A small-molecule ligand and the protein it binds are described below.
Small molecule (SMILES): CC(=O)N[C@@H]1[C@@H](O)[C@H](O)[C@@H](CO)O[C@H]1O

Sequence of chain 9.B:
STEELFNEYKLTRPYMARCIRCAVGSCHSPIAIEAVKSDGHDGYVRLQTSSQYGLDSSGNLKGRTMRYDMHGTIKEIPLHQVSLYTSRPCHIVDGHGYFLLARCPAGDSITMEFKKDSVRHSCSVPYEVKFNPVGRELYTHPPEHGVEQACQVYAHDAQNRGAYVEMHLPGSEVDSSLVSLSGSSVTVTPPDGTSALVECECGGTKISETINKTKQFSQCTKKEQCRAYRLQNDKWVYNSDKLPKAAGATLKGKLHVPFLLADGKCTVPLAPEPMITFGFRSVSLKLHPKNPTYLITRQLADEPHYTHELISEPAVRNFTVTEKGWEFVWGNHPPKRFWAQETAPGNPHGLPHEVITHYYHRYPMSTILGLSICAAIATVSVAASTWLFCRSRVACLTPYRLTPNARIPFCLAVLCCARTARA

Binding-site contacts:
Ligand atom N2 contacts residue ASN212 of chain 9.B at 2.9 Å (h-bond).
Ligand atom C7 contacts residue ASN212 of chain 9.B at 3.9 Å.
Ligand atom O5 contacts residue ASN212 of chain 9.B at 2.4 Å (h-bond).
Ligand atom O7 contacts residue ASN212 of chain 9.B at 4.5 Å.
Ligand atom O6 contacts residue ASN212 of chain 9.B at 4.4 Å.
Ligand atom C1 contacts residue ASN212 of chain 9.B at 1.4 Å.
Ligand atom C3 contacts residue ASN212 of chain 9.B at 3.8 Å.
Ligand atom C4 contacts residue ASN212 of chain 9.B at 4.2 Å.
Ligand atom N2 contacts residue ILE211 of chain 9.B at 4.0 Å.
Ligand atom C2 contacts residue ASN212 of chain 9.B at 2.5 Å.
Ligand atom C1 contacts residue ILE211 of chain 9.B at 4.1 Å (hydrophobic).
Ligand atom C5 contacts residue ASN212 of chain 9.B at 3.7 Å.